Binding-site contacts:
Ligand atom C1 contacts residue ASN203 of chain 1.A at 1.4 Å.
Ligand atom C8 contacts residue ASN203 of chain 1.A at 4.4 Å.
Ligand atom C7 contacts residue ASN203 of chain 1.A at 3.2 Å.
Ligand atom O5 contacts residue ASN203 of chain 1.A at 2.4 Å (h-bond).
Ligand atom N2 contacts residue ASN203 of chain 1.A at 3.0 Å (h-bond).
Ligand atom C4 contacts residue ASN203 of chain 1.A at 4.2 Å.
Ligand atom C5 contacts residue ASN203 of chain 1.A at 3.7 Å.
Ligand atom C2 contacts residue ASN203 of chain 1.A at 2.5 Å.
Ligand atom C8 contacts residue LYS202 of chain 1.A at 4.3 Å.
Ligand atom N2 contacts residue THR201 of chain 1.A at 4.2 Å.
Ligand atom C7 contacts residue THR201 of chain 1.A at 4.0 Å.
Ligand atom C3 contacts residue ASN203 of chain 1.A at 3.8 Å.
Ligand atom C7 contacts residue LYS202 of chain 1.A at 4.1 Å.
Ligand atom O7 contacts residue THR201 of chain 1.A at 3.2 Å (h-bond).
Ligand atom O7 contacts residue LYS202 of chain 1.A at 3.0 Å (salt-bridge).
Ligand atom O7 contacts residue ASN203 of chain 1.A at 3.1 Å (h-bond).

A small-molecule ligand and the protein it binds are described below.
Small molecule (SMILES): CC(=O)N[C@@H]1[C@@H](O)[C@H](O)[C@@H](CO)O[C@H]1O

Sequence of chain 1.A:
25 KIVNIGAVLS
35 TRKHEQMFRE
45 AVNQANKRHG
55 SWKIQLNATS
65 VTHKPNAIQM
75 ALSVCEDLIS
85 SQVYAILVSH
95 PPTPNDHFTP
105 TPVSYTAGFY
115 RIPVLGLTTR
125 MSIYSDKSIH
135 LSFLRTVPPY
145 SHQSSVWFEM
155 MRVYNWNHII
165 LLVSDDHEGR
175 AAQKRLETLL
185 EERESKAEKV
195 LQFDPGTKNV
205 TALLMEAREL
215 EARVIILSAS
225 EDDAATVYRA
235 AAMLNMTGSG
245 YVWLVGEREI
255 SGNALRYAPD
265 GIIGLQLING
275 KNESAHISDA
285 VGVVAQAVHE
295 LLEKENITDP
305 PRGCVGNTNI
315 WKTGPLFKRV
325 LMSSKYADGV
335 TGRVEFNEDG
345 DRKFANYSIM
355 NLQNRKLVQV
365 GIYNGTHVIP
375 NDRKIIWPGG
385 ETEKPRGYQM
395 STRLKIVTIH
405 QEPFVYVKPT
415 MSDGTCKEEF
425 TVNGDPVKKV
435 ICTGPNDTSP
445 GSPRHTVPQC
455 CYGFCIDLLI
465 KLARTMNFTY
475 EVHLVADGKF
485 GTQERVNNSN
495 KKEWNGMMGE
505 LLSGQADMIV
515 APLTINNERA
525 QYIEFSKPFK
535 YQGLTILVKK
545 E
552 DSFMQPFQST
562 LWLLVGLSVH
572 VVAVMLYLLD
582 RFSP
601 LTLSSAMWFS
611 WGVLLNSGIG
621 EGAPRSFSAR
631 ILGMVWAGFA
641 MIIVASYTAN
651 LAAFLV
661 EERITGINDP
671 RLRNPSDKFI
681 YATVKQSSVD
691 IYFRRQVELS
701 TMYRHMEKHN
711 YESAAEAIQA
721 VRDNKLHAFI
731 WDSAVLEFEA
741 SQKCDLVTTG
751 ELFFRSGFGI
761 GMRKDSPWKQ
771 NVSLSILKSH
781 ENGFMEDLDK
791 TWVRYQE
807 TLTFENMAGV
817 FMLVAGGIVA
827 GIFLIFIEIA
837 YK